Sequence of chain 1.A:
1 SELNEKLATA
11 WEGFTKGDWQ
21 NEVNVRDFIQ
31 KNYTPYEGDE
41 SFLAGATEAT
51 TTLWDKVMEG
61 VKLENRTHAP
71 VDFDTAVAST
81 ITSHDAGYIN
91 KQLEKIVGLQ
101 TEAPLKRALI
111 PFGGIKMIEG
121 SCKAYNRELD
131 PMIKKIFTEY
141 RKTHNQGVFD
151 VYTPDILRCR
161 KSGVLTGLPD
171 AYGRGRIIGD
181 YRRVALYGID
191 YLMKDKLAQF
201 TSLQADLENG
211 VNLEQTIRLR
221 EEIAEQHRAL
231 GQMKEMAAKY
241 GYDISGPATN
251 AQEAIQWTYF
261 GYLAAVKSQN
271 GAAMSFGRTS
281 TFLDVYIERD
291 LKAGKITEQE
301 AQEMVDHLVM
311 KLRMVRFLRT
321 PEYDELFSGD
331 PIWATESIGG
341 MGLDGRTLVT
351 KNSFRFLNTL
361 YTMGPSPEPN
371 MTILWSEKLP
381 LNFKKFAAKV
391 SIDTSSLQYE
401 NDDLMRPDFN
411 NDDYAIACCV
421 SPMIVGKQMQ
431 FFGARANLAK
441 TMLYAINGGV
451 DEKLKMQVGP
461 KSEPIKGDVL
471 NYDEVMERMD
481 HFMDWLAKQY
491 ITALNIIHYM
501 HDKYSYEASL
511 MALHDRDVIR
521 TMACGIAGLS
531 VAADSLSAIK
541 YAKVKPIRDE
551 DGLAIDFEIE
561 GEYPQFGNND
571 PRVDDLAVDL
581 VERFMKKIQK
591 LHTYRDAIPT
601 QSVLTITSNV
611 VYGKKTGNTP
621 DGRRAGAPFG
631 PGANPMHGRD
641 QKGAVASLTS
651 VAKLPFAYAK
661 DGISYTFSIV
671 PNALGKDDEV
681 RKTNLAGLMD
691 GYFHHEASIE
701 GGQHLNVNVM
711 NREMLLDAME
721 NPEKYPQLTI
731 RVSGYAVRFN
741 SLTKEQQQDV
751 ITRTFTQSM

The protein below binds the small molecule below.
Small molecule (SMILES): OC[C@H](O)[C@@H](O)CO

Binding-site contacts:
Ligand atom O2 contacts residue TYR125 of chain 1.A at 3.3 Å (h-bond).
Ligand atom C1 contacts residue ALA69 of chain 1.A at 3.7 Å (hydrophobic).
Ligand atom C4 contacts residue HIS68 of chain 1.A at 4.2 Å.
Ligand atom C4 contacts residue SER741 of chain 1.A at 4.3 Å.
Ligand atom O3 contacts residue ASP330 of chain 1.A at 4.3 Å.
Ligand atom C4 contacts residue ASP330 of chain 1.A at 3.4 Å.
Ligand atom O1 contacts residue TYR125 of chain 1.A at 3.9 Å.
Ligand atom C1 contacts residue PRO70 of chain 1.A at 4.0 Å (hydrophobic).
Ligand atom C2 contacts residue ASP330 of chain 1.A at 4.4 Å.
Ligand atom C1 contacts residue ARG107 of chain 1.A at 3.8 Å.
Ligand atom O3 contacts residue SER741 of chain 1.A at 4.3 Å.
Ligand atom C1 contacts residue HIS68 of chain 1.A at 4.0 Å.
Ligand atom O2 contacts residue ASP324 of chain 1.A at 4.3 Å.
Ligand atom O4 contacts residue GLY329 of chain 1.A at 4.1 Å.
Ligand atom C2 contacts residue HIS68 of chain 1.A at 3.9 Å.
Ligand atom O3 contacts residue ASP324 of chain 1.A at 2.4 Å (salt-bridge).
Ligand atom O2 contacts residue HIS68 of chain 1.A at 3.1 Å (h-bond).
Ligand atom C2 contacts residue TYR125 of chain 1.A at 4.3 Å (hydrophobic).
Ligand atom C3 contacts residue ASP324 of chain 1.A at 3.8 Å.
Ligand atom C3 contacts residue HIS68 of chain 1.A at 3.5 Å.
Ligand atom O4 contacts residue HIS68 of chain 1.A at 3.7 Å.
Ligand atom O2 contacts residue ALA69 of chain 1.A at 4.3 Å.
Ligand atom O1 contacts residue ALA69 of chain 1.A at 3.7 Å.
Ligand atom O3 contacts residue HIS68 of chain 1.A at 2.8 Å (h-bond).
Ligand atom O1 contacts residue PRO70 of chain 1.A at 3.4 Å.
Ligand atom C1 contacts residue ASP330 of chain 1.A at 4.2 Å.
Ligand atom C2 contacts residue ASP324 of chain 1.A at 4.2 Å.
Ligand atom O1 contacts residue ASP330 of chain 1.A at 4.5 Å.
Ligand atom O4 contacts residue SER741 of chain 1.A at 3.0 Å (h-bond).
Ligand atom O1 contacts residue ARG107 of chain 1.A at 3.6 Å (salt-bridge).
Ligand atom O4 contacts residue ASP330 of chain 1.A at 3.7 Å.